Binding-site contacts:
Ligand atom N2 contacts residue ASN1213 of chain 1.D at 3.2 Å (h-bond).
Ligand atom C3 contacts residue ASN1213 of chain 1.D at 3.8 Å.
Ligand atom O6 contacts residue ASN1213 of chain 1.D at 3.4 Å (h-bond).
Ligand atom C6 contacts residue VAL1209 of chain 1.D at 3.1 Å (hydrophobic).
Ligand atom O4 contacts residue VAL1209 of chain 1.D at 3.7 Å.
Ligand atom O7 contacts residue VAL1209 of chain 1.D at 4.1 Å.
Ligand atom C7 contacts residue ASN1213 of chain 1.D at 4.1 Å.
Ligand atom O5 contacts residue VAL1209 of chain 1.D at 3.4 Å.
Ligand atom C4 contacts residue VAL1209 of chain 1.D at 4.1 Å (hydrophobic).
Ligand atom C1 contacts residue ASN1213 of chain 1.D at 1.5 Å.
Ligand atom C5 contacts residue VAL1209 of chain 1.D at 3.7 Å (hydrophobic).
Ligand atom C2 contacts residue ASN1213 of chain 1.D at 2.5 Å.
Ligand atom C2 contacts residue VAL1209 of chain 1.D at 3.7 Å (hydrophobic).
Ligand atom C6 contacts residue ASN1213 of chain 1.D at 3.4 Å.
Ligand atom C6 contacts residue TYR1211 of chain 1.D at 3.1 Å (hydrophobic).
Ligand atom O6 contacts residue VAL1209 of chain 1.D at 3.5 Å (h-bond).
Ligand atom O6 contacts residue TYR1211 of chain 1.D at 3.1 Å (h-bond).
Ligand atom O5 contacts residue ASN1213 of chain 1.D at 2.6 Å (h-bond).
Ligand atom C4 contacts residue ASN1213 of chain 1.D at 4.0 Å.
Ligand atom C3 contacts residue VAL1209 of chain 1.D at 4.5 Å (hydrophobic).
Ligand atom C5 contacts residue ASN1213 of chain 1.D at 3.5 Å.
Ligand atom C1 contacts residue VAL1209 of chain 1.D at 3.8 Å (hydrophobic).

Sequence of chain 1.D:
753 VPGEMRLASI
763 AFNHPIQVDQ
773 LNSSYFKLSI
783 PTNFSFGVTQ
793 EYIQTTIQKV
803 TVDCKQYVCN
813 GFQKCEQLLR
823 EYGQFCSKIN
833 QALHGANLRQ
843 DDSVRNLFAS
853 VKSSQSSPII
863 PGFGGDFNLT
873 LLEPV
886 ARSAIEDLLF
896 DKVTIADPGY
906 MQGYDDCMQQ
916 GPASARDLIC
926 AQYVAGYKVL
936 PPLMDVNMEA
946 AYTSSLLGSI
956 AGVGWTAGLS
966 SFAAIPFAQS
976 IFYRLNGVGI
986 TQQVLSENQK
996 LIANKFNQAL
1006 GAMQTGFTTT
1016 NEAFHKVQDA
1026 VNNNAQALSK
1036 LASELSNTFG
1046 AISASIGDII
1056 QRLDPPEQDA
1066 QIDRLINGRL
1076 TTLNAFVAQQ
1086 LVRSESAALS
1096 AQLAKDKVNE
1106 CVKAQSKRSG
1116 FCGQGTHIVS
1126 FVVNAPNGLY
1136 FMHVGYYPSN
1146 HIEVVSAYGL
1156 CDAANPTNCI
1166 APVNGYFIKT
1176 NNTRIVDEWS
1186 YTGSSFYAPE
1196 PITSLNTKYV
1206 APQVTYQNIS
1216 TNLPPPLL

A small-molecule ligand and the protein it binds are described below.
Small molecule (SMILES): CC(=O)N[C@H]1[C@H](O[C@H]2[C@H](O)[C@@H](NC(C)=O)CO[C@@H]2CO)O[C@H](CO)[C@@H](O)[C@@H]1O